Binding-site contacts:
Ligand atom C7A contacts residue LEU20 of chain 1.O at 3.4 Å (hydrophobic).
Ligand atom C3A contacts residue SER76 of chain 1.O at 3.5 Å.
Ligand atom C5A contacts residue SER76 of chain 1.O at 3.8 Å.
Ligand atom C4A contacts residue THR80 of chain 1.O at 4.2 Å.
Ligand atom C4A contacts residue SER76 of chain 1.O at 3.6 Å.
Ligand atom C8A contacts residue LEU20 of chain 1.O at 3.4 Å (hydrophobic).
Ligand atom O1A contacts residue SER76 of chain 1.O at 4.2 Å.
Ligand atom O52 contacts residue SER76 of chain 1.O at 4.2 Å.

Sequence of chain 1.O:
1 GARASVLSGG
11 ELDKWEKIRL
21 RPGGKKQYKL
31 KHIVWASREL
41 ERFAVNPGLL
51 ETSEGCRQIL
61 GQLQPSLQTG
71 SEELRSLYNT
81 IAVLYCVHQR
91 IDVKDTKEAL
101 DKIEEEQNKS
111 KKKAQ

A protein and the small-molecule ligand that binds it are described below.
Small molecule (SMILES): CCCCCCCC(=O)OC[C@H](COP(=O)(O)O[C@@H]1[C@H](O)[C@H](O)[C@@H](OP(=O)(O)O)[C@H](OP(=O)(O)O)[C@H]1O)OC(=O)CCCCCCC